A small-molecule ligand and the protein it binds are described below.
Small molecule (SMILES): CC(=O)N[C@@H]1[C@@H](O)[C@H](O)[C@@H](CO)O[C@H]1O

Binding-site contacts:
Ligand atom C7 contacts residue ASN238 of chain 1.NA at 3.8 Å.
Ligand atom C8 contacts residue LEU239 of chain 1.NA at 4.1 Å (hydrophobic).
Ligand atom C1 contacts residue ASN238 of chain 1.NA at 1.4 Å.
Ligand atom C7 contacts residue THR241 of chain 1.NA at 4.0 Å.
Ligand atom O5 contacts residue VAL212 of chain 1.NA at 3.8 Å.
Ligand atom O6 contacts residue VAL212 of chain 1.NA at 3.4 Å.
Ligand atom O5 contacts residue ASN238 of chain 1.NA at 2.4 Å (h-bond).
Ligand atom N2 contacts residue ASN238 of chain 1.NA at 2.7 Å (h-bond).
Ligand atom C6 contacts residue VAL212 of chain 1.NA at 4.1 Å (hydrophobic).
Ligand atom C8 contacts residue THR241 of chain 1.NA at 3.0 Å.
Ligand atom C3 contacts residue ASN238 of chain 1.NA at 3.7 Å.
Ligand atom C8 contacts residue THR171 of chain 1.NA at 4.1 Å.
Ligand atom N2 contacts residue LEU239 of chain 1.NA at 4.2 Å.
Ligand atom O7 contacts residue THR171 of chain 1.NA at 4.3 Å.
Ligand atom O7 contacts residue ASN238 of chain 1.NA at 4.4 Å.
Ligand atom C1 contacts residue VAL212 of chain 1.NA at 4.2 Å (hydrophobic).
Ligand atom C5 contacts residue ASN238 of chain 1.NA at 3.7 Å.
Ligand atom C8 contacts residue ILE170 of chain 1.NA at 4.2 Å (hydrophobic).
Ligand atom C4 contacts residue ASN238 of chain 1.NA at 4.2 Å.
Ligand atom C2 contacts residue ASN238 of chain 1.NA at 2.4 Å.

Sequence of chain 1.NA:
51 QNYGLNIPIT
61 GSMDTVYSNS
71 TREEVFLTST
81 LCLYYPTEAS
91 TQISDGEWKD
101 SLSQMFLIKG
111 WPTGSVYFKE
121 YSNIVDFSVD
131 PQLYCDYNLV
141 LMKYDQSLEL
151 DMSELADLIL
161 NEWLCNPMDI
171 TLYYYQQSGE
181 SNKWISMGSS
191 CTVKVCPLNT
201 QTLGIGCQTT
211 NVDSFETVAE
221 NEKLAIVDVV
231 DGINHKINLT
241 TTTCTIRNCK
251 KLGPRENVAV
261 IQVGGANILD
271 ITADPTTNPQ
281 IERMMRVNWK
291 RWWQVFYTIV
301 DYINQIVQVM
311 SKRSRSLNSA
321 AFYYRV